Binding-site contacts:
Ligand atom O3P contacts residue GLY236 of chain 1.C at 2.9 Å (h-bond).
Ligand atom N7 contacts residue ILE179 of chain 1.C at 3.6 Å.
Ligand atom N7 contacts residue GLY262 of chain 1.C at 3.5 Å.
Ligand atom O6 contacts residue GLY262 of chain 1.C at 3.2 Å.
Ligand atom O6 contacts residue GLY264 of chain 1.C at 2.7 Å (h-bond).
Ligand atom O6 contacts residue GLY291 of chain 1.C at 3.4 Å.
Ligand atom C5 contacts residue ILE179 of chain 1.C at 3.5 Å (hydrophobic).
Ligand atom O1P contacts residue SER178 of chain 1.C at 3.0 Å (h-bond).
Ligand atom O2P contacts residue TYR260 of chain 1.C at 2.5 Å (h-bond).
Ligand atom N3 contacts residue I131 of chain 1.M at 3.2 Å (h-bond).
Ligand atom O5' contacts residue GLY177 of chain 1.C at 3.6 Å.
Ligand atom C8 contacts residue MET53 of chain 1.C at 3.5 Å (hydrophobic).
Ligand atom C3' contacts residue ASP213 of chain 1.C at 3.4 Å.
Ligand atom O5' contacts residue GLY214 of chain 1.C at 3.5 Å.
Ligand atom N1 contacts residue OCS180 of chain 1.C at 3.7 Å.
Ligand atom C2 contacts residue I131 of chain 1.M at 3.5 Å.
Ligand atom O2P contacts residue SER178 of chain 1.C at 2.8 Å (h-bond).
Ligand atom C2 contacts residue GLU290 of chain 1.C at 3.5 Å.
Ligand atom N1 contacts residue I131 of chain 1.M at 3.6 Å.
Ligand atom C4 contacts residue I131 of chain 1.M at 3.6 Å.
Ligand atom N1 contacts residue GLU290 of chain 1.C at 2.8 Å (salt-bridge).
Ligand atom O1P contacts residue GLY215 of chain 1.C at 2.8 Å (h-bond).
Ligand atom O1P contacts residue GLY177 of chain 1.C at 3.7 Å.
Ligand atom O2' contacts residue ASP213 of chain 1.C at 2.4 Å (salt-bridge).
Ligand atom C5' contacts residue TYR260 of chain 1.C at 3.6 Å (hydrophobic).
Ligand atom O3' contacts residue SER51 of chain 1.C at 2.9 Å (h-bond).
Ligand atom N7 contacts residue MET263 of chain 1.C at 3.0 Å (h-bond).
Ligand atom O2P contacts residue SER237 of chain 1.C at 3.2 Å (h-bond).
Ligand atom C6 contacts residue GLY264 of chain 1.C at 3.7 Å.
Ligand atom O3' contacts residue MET234 of chain 1.C at 3.4 Å (h-bond).
Ligand atom O6 contacts residue MET263 of chain 1.C at 3.2 Å (h-bond).
Ligand atom C3' contacts residue SER51 of chain 1.C at 3.6 Å.
Ligand atom O3' contacts residue ASP213 of chain 1.C at 2.5 Å (salt-bridge).
Ligand atom P contacts residue SER178 of chain 1.C at 3.7 Å.
Ligand atom C4' contacts residue ASP213 of chain 1.C at 3.5 Å.
Ligand atom C4 contacts residue ILE179 of chain 1.C at 3.6 Å (hydrophobic).
Ligand atom C2' contacts residue ASP213 of chain 1.C at 3.5 Å.
Ligand atom O3P contacts residue SER237 of chain 1.C at 3.5 Å (h-bond).
Ligand atom C2 contacts residue OCS180 of chain 1.C at 3.0 Å.
Ligand atom O2' contacts residue I131 of chain 1.M at 3.7 Å.

A protein and the small-molecule ligand that binds it are described below.
Small molecule (SMILES): O=c1[nH]cnc2c1ncn2[C@@H]1O[C@H](COP(=O)(O)O)[C@@H](O)[C@H]1O

Sequence of chain 1.C:
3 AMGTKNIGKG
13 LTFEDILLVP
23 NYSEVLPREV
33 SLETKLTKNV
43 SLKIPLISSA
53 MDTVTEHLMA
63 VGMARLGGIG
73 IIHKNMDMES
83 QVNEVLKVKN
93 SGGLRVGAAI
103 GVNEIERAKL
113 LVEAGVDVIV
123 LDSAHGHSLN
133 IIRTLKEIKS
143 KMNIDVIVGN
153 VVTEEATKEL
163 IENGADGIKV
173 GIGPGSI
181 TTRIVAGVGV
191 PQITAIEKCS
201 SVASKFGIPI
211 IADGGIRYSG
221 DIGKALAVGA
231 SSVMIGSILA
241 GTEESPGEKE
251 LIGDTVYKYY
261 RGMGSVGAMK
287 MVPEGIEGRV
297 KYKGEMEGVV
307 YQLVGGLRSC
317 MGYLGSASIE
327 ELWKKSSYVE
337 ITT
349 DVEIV